Sequence of chain 1.B:
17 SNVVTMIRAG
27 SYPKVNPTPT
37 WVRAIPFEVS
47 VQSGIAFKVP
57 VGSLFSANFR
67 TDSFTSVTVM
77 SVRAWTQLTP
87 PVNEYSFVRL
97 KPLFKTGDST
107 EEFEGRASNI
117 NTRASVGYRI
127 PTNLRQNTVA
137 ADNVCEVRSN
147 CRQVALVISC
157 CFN

Binding-site contacts:
Ligand atom O2 contacts residue ASP15 of chain 3.BA at 2.7 Å (salt-bridge).
Ligand atom O4' contacts residue ASP15 of chain 3.BA at 3.5 Å.
Ligand atom N3 contacts residue A5 of chain 3.GA at 2.9 Å (h-bond).
Ligand atom O2' contacts residue SER17 of chain 3.BA at 3.6 Å.
Ligand atom OP1 contacts residue ARG24 of chain 3.BA at 3.6 Å (salt-bridge).
Ligand atom O2' contacts residue ASN16 of chain 3.BA at 3.6 Å (h-bond).
Ligand atom C4 contacts residue A4 of chain 3.GA at 3.0 Å.
Ligand atom OP1 contacts residue ARG79 of chain 1.B at 2.5 Å (salt-bridge).
Ligand atom O4 contacts residue A3 of chain 3.GA at 2.9 Å (h-bond).
Ligand atom O2 contacts residue VAL38 of chain 1.B at 3.0 Å (h-bond).
Ligand atom O2' contacts residue VAL38 of chain 1.B at 3.1 Å (h-bond).
Ligand atom O2 contacts residue A5 of chain 3.GA at 3.5 Å (h-bond).
Ligand atom OP1 contacts residue SER155 of chain 1.B at 3.5 Å (h-bond).
Ligand atom OP1 contacts residue SER17 of chain 3.BA at 3.8 Å.
Ligand atom C5' contacts residue SER155 of chain 1.B at 3.6 Å.
Ligand atom O2 contacts residue MET76 of chain 1.B at 3.7 Å.
Ligand atom O5' contacts residue SER17 of chain 3.BA at 3.5 Å (h-bond).
Ligand atom O5' contacts residue ALA40 of chain 1.B at 3.3 Å.
Ligand atom O3' contacts residue SER155 of chain 1.B at 3.0 Å (h-bond).
Ligand atom C1' contacts residue ASP15 of chain 3.BA at 3.7 Å.
Ligand atom P contacts residue ARG79 of chain 1.B at 3.7 Å.
Ligand atom C2 contacts residue A5 of chain 3.GA at 3.5 Å.
Ligand atom O4 contacts residue A4 of chain 3.GA at 2.2 Å (h-bond).
Ligand atom O3' contacts residue SER17 of chain 3.BA at 3.4 Å.
Ligand atom O4 contacts residue A5 of chain 3.GA at 2.8 Å.
Ligand atom C5' contacts residue ALA40 of chain 1.B at 3.5 Å (hydrophobic).
Ligand atom C2' contacts residue ASP15 of chain 3.BA at 3.4 Å.
Ligand atom N3 contacts residue A4 of chain 3.GA at 2.4 Å (h-bond).
Ligand atom O2 contacts residue A4 of chain 3.GA at 3.0 Å (h-bond).
Ligand atom O2' contacts residue ARG39 of chain 1.B at 3.3 Å (salt-bridge).
Ligand atom C4' contacts residue ASN16 of chain 3.BA at 3.6 Å.
Ligand atom O2' contacts residue SER155 of chain 1.B at 3.2 Å.
Ligand atom O2' contacts residue THR36 of chain 3.H at 2.5 Å (h-bond).
Ligand atom O2' contacts residue ASP15 of chain 3.BA at 2.2 Å (salt-bridge).
Ligand atom C5' contacts residue ASP15 of chain 3.BA at 3.5 Å.
Ligand atom C4 contacts residue A3 of chain 3.GA at 3.3 Å.
Ligand atom C4 contacts residue A5 of chain 3.GA at 3.2 Å.
Ligand atom C2 contacts residue A4 of chain 3.GA at 3.1 Å.
Ligand atom C4' contacts residue ALA40 of chain 1.B at 3.6 Å (hydrophobic).
Ligand atom N3 contacts residue A3 of chain 3.GA at 3.5 Å (h-bond).

This small molecule binds to this protein.
Small molecule (SMILES): O=c1ccn([C@@H]2O[C@H](CO[P](=O)(O)O[C@H]3[C@@H](O)[C@H](n4ccc(=O)[nH]c4=O)O[C@@H]3CO[P](=O)(O)O[C@H]3[C@@H](O)[C@H](n4ccc(=O)[nH]c4=O)O[C@@H]3CO[P](=O)(O)O[C@H]3[C@@H](O)[C@H](n4ccc(=O)[nH]c4=O)O[C@@H]3CO[P](=O)(O)O[C@H]3[C@@H](O)[C@H](n4ccc(=O)[nH]c4=O)O[C@@H]3CO[P](=O)(O)O[C@H]3[C@@H](O)[C@H](n4ccc(=O)[nH]c4=O)O[C@@H]3COP(=O)=O)[C@@H](O)[C@H]2O)c(=O)[nH]1

Sequence of chain 3.BA:
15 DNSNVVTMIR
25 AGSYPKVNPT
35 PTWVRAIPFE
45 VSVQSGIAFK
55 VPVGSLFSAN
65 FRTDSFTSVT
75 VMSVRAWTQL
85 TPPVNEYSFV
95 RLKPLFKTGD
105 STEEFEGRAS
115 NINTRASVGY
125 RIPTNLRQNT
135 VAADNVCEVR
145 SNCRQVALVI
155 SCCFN

Sequence of chain 3.H:
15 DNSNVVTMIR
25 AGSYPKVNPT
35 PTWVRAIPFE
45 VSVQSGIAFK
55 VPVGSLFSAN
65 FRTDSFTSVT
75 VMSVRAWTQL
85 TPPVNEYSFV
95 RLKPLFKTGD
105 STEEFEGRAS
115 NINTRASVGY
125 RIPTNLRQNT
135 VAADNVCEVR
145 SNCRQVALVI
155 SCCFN